Binding-site contacts:
Ligand atom N2 contacts residue ASP411 of chain 1.D at 3.2 Å (salt-bridge).
Ligand atom O6 contacts residue SER361 of chain 1.D at 4.4 Å.
Ligand atom O3 contacts residue NAG1 of chain 1.TA at 3.0 Å (h-bond).
Ligand atom C8 contacts residue ASP411 of chain 1.D at 3.7 Å.
Ligand atom C5 contacts residue ASN387 of chain 1.D at 3.7 Å.
Ligand atom C1 contacts residue ASP411 of chain 1.D at 3.8 Å.
Ligand atom C6 contacts residue ASN387 of chain 1.D at 4.0 Å.
Ligand atom C1 contacts residue ASN387 of chain 1.D at 3.0 Å.
Ligand atom C5 contacts residue THR389 of chain 1.D at 3.6 Å.
Ligand atom C8 contacts residue TYR436 of chain 1.D at 4.0 Å (hydrophobic).
Ligand atom C4 contacts residue NAG1 of chain 1.TA at 3.6 Å.
Ligand atom C5 contacts residue NAG1 of chain 1.TA at 4.4 Å.
Ligand atom C6 contacts residue NAG1 of chain 1.TA at 3.6 Å.
Ligand atom O1 contacts residue ASP411 of chain 1.D at 4.2 Å.
Ligand atom O4 contacts residue NAG1 of chain 1.TA at 2.5 Å (h-bond).
Ligand atom O5 contacts residue THR389 of chain 1.D at 3.7 Å.
Ligand atom C1 contacts residue THR389 of chain 1.D at 4.1 Å.
Ligand atom O5 contacts residue SER361 of chain 1.D at 4.2 Å.
Ligand atom O6 contacts residue NAG1 of chain 1.TA at 3.6 Å.
Ligand atom C6 contacts residue THR389 of chain 1.D at 4.0 Å.
Ligand atom C6 contacts residue GLU337 of chain 1.D at 4.2 Å.
Ligand atom C2 contacts residue ASP411 of chain 1.D at 4.0 Å.
Ligand atom C3 contacts residue NAG1 of chain 1.TA at 3.7 Å.
Ligand atom O5 contacts residue ASN387 of chain 1.D at 2.7 Å (h-bond).
Ligand atom C7 contacts residue ASP411 of chain 1.D at 3.8 Å.
Ligand atom O6 contacts residue GLU337 of chain 1.D at 3.4 Å (salt-bridge).
Ligand atom C5 contacts residue SER361 of chain 1.D at 4.2 Å.
Ligand atom O1 contacts residue ASN387 of chain 1.D at 2.6 Å.
Ligand atom C6 contacts residue SER361 of chain 1.D at 3.3 Å.
Ligand atom O5 contacts residue SER359 of chain 1.D at 4.4 Å.

Sequence of chain 1.D:
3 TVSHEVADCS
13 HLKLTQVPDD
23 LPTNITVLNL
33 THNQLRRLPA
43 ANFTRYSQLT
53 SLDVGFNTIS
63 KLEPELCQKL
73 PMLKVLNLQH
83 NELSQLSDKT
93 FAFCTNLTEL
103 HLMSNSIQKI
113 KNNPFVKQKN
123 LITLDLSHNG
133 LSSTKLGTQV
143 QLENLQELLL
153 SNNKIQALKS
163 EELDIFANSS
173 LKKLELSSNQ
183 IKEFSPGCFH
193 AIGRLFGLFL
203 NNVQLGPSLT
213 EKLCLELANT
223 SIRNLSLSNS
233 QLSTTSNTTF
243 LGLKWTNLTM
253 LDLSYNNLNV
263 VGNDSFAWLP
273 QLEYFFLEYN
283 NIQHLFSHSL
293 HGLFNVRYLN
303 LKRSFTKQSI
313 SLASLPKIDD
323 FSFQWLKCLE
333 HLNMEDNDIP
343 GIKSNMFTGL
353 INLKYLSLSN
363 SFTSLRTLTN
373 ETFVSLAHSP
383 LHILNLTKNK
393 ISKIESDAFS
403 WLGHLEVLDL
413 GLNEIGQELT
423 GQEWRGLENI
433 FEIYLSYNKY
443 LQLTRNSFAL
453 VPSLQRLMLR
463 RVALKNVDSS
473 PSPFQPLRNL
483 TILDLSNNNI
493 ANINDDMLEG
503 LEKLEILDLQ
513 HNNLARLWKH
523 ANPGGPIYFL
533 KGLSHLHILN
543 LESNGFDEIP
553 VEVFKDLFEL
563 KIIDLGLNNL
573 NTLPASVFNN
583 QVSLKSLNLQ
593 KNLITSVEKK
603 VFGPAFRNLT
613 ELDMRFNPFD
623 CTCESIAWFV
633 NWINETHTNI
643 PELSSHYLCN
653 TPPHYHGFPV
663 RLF

The small molecule below binds the protein below.
Small molecule (SMILES): CC(=O)N[C@@H]1[C@@H](O)[C@H](O)[C@@H](CO)O[C@H]1O